Binding-site contacts:
Ligand atom C8 contacts residue SER349 of chain 1.G at 4.0 Å.
Ligand atom C4 contacts residue ASN311 of chain 1.G at 4.4 Å.
Ligand atom C1 contacts residue ASN311 of chain 1.G at 1.5 Å.
Ligand atom O5 contacts residue ARG455 of chain 1.G at 3.9 Å.
Ligand atom N2 contacts residue GLU309 of chain 1.G at 3.9 Å.
Ligand atom C5 contacts residue ASN311 of chain 1.G at 3.9 Å.
Ligand atom C7 contacts residue GLU309 of chain 1.G at 4.3 Å.
Ligand atom C8 contacts residue ASN347 of chain 1.G at 3.1 Å.
Ligand atom C1 contacts residue ARG455 of chain 1.G at 4.2 Å.
Ligand atom O7 contacts residue ASN347 of chain 1.G at 4.3 Å.
Ligand atom C8 contacts residue ASN311 of chain 1.G at 4.3 Å.
Ligand atom C7 contacts residue ASN311 of chain 1.G at 3.5 Å.
Ligand atom C8 contacts residue ILE348 of chain 1.G at 4.1 Å (hydrophobic).
Ligand atom O5 contacts residue ASN311 of chain 1.G at 2.5 Å (h-bond).
Ligand atom C7 contacts residue ASN347 of chain 1.G at 4.0 Å.
Ligand atom C3 contacts residue ASN311 of chain 1.G at 3.9 Å.
Ligand atom O7 contacts residue ASN311 of chain 1.G at 3.7 Å.
Ligand atom C8 contacts residue ILE310 of chain 1.G at 4.3 Å (hydrophobic).
Ligand atom C8 contacts residue GLU309 of chain 1.G at 3.1 Å.
Ligand atom N2 contacts residue ASN311 of chain 1.G at 2.9 Å (h-bond).
Ligand atom C2 contacts residue ASN311 of chain 1.G at 2.5 Å.

Sequence of chain 1.G:
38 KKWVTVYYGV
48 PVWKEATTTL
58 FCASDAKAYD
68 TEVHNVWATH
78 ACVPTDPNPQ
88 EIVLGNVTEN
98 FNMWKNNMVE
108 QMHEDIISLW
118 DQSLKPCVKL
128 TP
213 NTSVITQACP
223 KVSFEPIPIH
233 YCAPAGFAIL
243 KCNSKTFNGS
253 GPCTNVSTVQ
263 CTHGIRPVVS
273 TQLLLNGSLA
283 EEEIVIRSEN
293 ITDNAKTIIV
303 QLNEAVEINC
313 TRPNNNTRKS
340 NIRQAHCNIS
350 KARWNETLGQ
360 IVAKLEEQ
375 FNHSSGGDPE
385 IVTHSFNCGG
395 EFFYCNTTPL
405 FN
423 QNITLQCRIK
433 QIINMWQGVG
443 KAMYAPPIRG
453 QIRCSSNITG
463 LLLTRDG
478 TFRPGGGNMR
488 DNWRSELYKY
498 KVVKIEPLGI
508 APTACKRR

The small molecule below binds the protein below.
Small molecule (SMILES): CC(=O)N[C@@H]1[C@@H](O)[C@H](O)[C@@H](CO)O[C@H]1O